This protein binds this small molecule.
Small molecule (SMILES): CC(=O)N[C@H]1[C@H](O[C@H]2[C@H](O)[C@@H](NC(C)=O)CO[C@@H]2CO)O[C@H](CO)[C@@H](O)[C@@H]1O

Sequence of chain 1.K:
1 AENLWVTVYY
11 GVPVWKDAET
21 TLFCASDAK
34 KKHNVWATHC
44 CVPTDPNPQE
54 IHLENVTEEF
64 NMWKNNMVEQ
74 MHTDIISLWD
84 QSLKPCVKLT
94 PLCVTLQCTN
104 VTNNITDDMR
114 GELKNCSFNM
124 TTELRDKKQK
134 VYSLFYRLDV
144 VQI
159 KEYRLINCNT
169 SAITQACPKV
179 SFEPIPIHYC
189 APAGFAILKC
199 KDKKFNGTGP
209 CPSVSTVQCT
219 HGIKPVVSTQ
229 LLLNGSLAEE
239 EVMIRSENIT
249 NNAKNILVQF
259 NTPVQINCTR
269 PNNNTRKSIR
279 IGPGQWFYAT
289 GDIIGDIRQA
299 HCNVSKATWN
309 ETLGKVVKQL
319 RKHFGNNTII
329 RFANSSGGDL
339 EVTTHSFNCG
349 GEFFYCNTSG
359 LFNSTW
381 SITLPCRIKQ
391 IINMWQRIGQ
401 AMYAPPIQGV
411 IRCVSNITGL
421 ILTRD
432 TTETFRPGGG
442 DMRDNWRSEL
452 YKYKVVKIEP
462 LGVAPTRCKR

Binding-site contacts:
Ligand atom C7 contacts residue ASN122 of chain 1.K at 3.7 Å.
Ligand atom N2 contacts residue ASN122 of chain 1.K at 2.8 Å (h-bond).
Ligand atom C8 contacts residue ASN122 of chain 1.K at 4.0 Å.
Ligand atom N2 contacts residue LYS133 of chain 1.K at 4.4 Å.
Ligand atom O5 contacts residue ASN122 of chain 1.K at 2.4 Å (h-bond).
Ligand atom C5 contacts residue ASN122 of chain 1.K at 3.6 Å.
Ligand atom C7 contacts residue GLN100 of chain 1.K at 3.8 Å.
Ligand atom C8 contacts residue PHE121 of chain 1.K at 3.8 Å (hydrophobic).
Ligand atom C1 contacts residue ASN122 of chain 1.K at 1.4 Å.
Ligand atom C2 contacts residue ASN122 of chain 1.K at 2.4 Å.
Ligand atom C8 contacts residue SER120 of chain 1.K at 3.6 Å.
Ligand atom O3 contacts residue GLN100 of chain 1.K at 4.0 Å.
Ligand atom O7 contacts residue GLN100 of chain 1.K at 3.4 Å (h-bond).
Ligand atom C3 contacts residue ASN122 of chain 1.K at 3.6 Å.
Ligand atom C4 contacts residue ASN122 of chain 1.K at 4.1 Å.
Ligand atom C8 contacts residue GLN100 of chain 1.K at 3.9 Å.
Ligand atom O7 contacts residue ASN122 of chain 1.K at 4.2 Å.